Binding-site contacts:
Ligand atom C10 contacts residue ASN272 of chain 23.A at 3.7 Å.
Ligand atom C11 contacts residue ASN272 of chain 23.A at 3.4 Å.
Ligand atom O1B contacts residue ASN272 of chain 23.A at 3.7 Å.
Ligand atom C9 contacts residue LEU67 of chain 23.A at 3.9 Å (hydrophobic).
Ligand atom N5 contacts residue GLN278 of chain 23.A at 3.7 Å.
Ligand atom O8 contacts residue ASN272 of chain 23.A at 3.5 Å (h-bond).
Ligand atom C4 contacts residue ASN272 of chain 23.A at 4.0 Å.
Ligand atom O1B contacts residue LYS68 of chain 23.A at 3.7 Å.
Ligand atom C10 contacts residue GLN278 of chain 23.A at 4.0 Å.
Ligand atom C10 contacts residue PHE75 of chain 23.B at 3.9 Å (hydrophobic).
Ligand atom C1 contacts residue SER274 of chain 23.A at 3.4 Å.
Ligand atom O1A contacts residue LYS68 of chain 23.A at 3.2 Å (salt-bridge).
Ligand atom C7 contacts residue GLN278 of chain 23.A at 3.8 Å.
Ligand atom C11 contacts residue LEU62 of chain 23.A at 4.0 Å (hydrophobic).
Ligand atom O1B contacts residue THR276 of chain 23.A at 2.8 Å (h-bond).
Ligand atom C11 contacts residue PHE65 of chain 23.A at 3.7 Å (hydrophobic).
Ligand atom C11 contacts residue THR276 of chain 23.A at 3.7 Å.
Ligand atom C11 contacts residue HIS138 of chain 23.E at 3.4 Å.
Ligand atom O1A contacts residue THR276 of chain 23.A at 3.4 Å (h-bond).
Ligand atom O8 contacts residue GLN278 of chain 23.A at 3.5 Å (h-bond).
Ligand atom C9 contacts residue LYS68 of chain 23.A at 3.8 Å.
Ligand atom C5 contacts residue ASN272 of chain 23.A at 3.9 Å.
Ligand atom O1B contacts residue SER274 of chain 23.A at 3.9 Å.
Ligand atom O9 contacts residue LYS68 of chain 23.A at 2.8 Å (salt-bridge).
Ligand atom C11 contacts residue PHE75 of chain 23.B at 3.5 Å (hydrophobic).
Ligand atom O8 contacts residue THR276 of chain 23.A at 3.2 Å.
Ligand atom C1 contacts residue LYS68 of chain 23.A at 3.8 Å.
Ligand atom O9 contacts residue LEU67 of chain 23.A at 3.2 Å.
Ligand atom C6 contacts residue ASN272 of chain 23.A at 3.5 Å.
Ligand atom C11 contacts residue GLN278 of chain 23.A at 3.4 Å.
Ligand atom O10 contacts residue PHE75 of chain 23.B at 3.5 Å.
Ligand atom N5 contacts residue ASN272 of chain 23.A at 3.1 Å (h-bond).
Ligand atom O1A contacts residue SER274 of chain 23.A at 2.3 Å (h-bond).
Ligand atom O8 contacts residue LYS68 of chain 23.A at 3.9 Å.
Ligand atom C11 contacts residue PHE270 of chain 23.A at 3.8 Å (hydrophobic).
Ligand atom C8 contacts residue GLN278 of chain 23.A at 3.7 Å.
Ligand atom C1 contacts residue THR276 of chain 23.A at 3.5 Å.
Ligand atom O10 contacts residue LEU62 of chain 23.A at 3.6 Å.
Ligand atom C10 contacts residue LEU62 of chain 23.A at 3.9 Å (hydrophobic).
Ligand atom C9 contacts residue GLN278 of chain 23.A at 3.2 Å.

A protein and the small-molecule ligand that binds it are described below.
Small molecule (SMILES): CC(=O)N[C@H]1[C@H]([C@H](O)[C@H](O)CO)O[C@@](O[C@H](CO)[C@@H](O)[C@@H]2O[C@@H](C(=O)O)C[C@H](O)[C@H]2NC(C)=O)(C(=O)O)C[C@@H]1O

Sequence of chain 23.B:
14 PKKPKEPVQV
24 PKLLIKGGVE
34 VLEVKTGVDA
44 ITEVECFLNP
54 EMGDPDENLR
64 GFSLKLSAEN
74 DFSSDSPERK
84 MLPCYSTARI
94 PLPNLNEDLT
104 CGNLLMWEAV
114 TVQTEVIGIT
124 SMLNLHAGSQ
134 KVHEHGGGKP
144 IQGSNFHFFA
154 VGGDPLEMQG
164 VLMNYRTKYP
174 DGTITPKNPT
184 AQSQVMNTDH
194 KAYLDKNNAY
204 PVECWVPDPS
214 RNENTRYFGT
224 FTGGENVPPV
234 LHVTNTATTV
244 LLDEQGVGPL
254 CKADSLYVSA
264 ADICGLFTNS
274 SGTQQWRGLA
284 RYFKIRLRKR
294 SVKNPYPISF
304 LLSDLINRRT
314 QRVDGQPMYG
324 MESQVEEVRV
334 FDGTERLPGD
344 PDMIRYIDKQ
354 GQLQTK

Sequence of chain 23.E:
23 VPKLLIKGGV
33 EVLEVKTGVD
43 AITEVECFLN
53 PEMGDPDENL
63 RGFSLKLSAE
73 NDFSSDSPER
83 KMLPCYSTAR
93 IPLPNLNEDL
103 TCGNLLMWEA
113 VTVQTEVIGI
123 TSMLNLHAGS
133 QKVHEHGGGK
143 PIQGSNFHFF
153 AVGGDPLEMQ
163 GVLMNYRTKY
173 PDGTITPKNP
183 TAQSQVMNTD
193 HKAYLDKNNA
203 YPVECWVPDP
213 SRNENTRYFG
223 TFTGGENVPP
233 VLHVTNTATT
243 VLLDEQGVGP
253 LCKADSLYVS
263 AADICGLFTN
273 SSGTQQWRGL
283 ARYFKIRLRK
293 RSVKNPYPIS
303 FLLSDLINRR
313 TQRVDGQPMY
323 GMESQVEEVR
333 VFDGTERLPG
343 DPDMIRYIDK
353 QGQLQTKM

Sequence of chain 23.A:
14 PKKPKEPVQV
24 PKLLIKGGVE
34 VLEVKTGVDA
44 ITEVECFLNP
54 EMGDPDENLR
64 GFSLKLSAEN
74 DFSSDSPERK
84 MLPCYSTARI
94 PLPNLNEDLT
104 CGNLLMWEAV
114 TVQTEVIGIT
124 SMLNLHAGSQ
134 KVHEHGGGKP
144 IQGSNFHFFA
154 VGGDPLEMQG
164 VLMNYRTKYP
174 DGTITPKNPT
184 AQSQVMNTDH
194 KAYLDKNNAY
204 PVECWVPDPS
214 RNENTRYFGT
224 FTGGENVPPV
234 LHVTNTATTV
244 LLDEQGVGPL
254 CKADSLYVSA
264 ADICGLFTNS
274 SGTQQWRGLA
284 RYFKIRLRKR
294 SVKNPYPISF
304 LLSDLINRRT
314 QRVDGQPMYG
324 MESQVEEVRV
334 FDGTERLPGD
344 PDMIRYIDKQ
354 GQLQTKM